Binding-site contacts:
Ligand atom C1 contacts residue ASN255 of chain 2.C at 1.5 Å.
Ligand atom C3 contacts residue ASN255 of chain 2.C at 3.8 Å.
Ligand atom C4 contacts residue ASN255 of chain 2.C at 4.2 Å.
Ligand atom C8 contacts residue VAL253 of chain 2.C at 4.2 Å (hydrophobic).
Ligand atom O5 contacts residue TRP161 of chain 2.C at 4.2 Å.
Ligand atom O5 contacts residue ASN255 of chain 2.C at 2.4 Å (h-bond).
Ligand atom C2 contacts residue ASN255 of chain 2.C at 2.4 Å.
Ligand atom C7 contacts residue ASN255 of chain 2.C at 3.2 Å.
Ligand atom C5 contacts residue ASN255 of chain 2.C at 3.7 Å.
Ligand atom C8 contacts residue SER252 of chain 2.C at 4.2 Å.
Ligand atom O7 contacts residue ASN255 of chain 2.C at 3.2 Å (h-bond).
Ligand atom C8 contacts residue ASN255 of chain 2.C at 3.6 Å.
Ligand atom C1 contacts residue TRP161 of chain 2.C at 3.9 Å (hydrophobic).
Ligand atom N2 contacts residue ASN255 of chain 2.C at 3.0 Å (h-bond).
Ligand atom N2 contacts residue TRP161 of chain 2.C at 4.5 Å.
Ligand atom C5 contacts residue TRP161 of chain 2.C at 4.0 Å (hydrophobic).

A small-molecule ligand and the protein it binds are described below.
Small molecule (SMILES): CC(=O)N[C@@H]1[C@@H](O)[C@H](O)[C@@H](CO)O[C@H]1O

Sequence of chain 2.C:
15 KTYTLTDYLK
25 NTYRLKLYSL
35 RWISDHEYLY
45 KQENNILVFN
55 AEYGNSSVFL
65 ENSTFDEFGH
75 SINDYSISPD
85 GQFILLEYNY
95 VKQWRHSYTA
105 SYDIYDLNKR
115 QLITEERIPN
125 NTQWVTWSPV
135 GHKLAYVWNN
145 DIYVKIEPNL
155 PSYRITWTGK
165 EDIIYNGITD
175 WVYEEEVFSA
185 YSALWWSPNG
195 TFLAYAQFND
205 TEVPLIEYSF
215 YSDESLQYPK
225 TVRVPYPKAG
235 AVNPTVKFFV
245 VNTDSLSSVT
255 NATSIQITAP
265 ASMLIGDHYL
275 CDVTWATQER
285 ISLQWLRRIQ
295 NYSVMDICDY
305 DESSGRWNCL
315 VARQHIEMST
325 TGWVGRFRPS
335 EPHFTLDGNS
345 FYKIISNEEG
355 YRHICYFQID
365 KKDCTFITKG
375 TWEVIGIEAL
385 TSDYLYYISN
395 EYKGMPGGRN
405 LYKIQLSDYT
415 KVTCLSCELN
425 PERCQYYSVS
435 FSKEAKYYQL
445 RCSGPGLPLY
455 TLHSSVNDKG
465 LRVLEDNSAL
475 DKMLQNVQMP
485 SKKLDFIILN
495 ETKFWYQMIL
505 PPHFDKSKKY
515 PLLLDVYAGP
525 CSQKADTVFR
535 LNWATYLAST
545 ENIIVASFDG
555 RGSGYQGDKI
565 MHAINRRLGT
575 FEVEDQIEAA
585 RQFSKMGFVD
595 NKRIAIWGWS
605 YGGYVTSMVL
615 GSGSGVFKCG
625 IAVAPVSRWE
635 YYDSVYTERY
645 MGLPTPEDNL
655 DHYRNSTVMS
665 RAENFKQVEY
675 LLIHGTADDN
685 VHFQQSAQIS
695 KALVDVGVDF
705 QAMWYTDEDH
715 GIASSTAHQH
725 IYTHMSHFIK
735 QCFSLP